A small-molecule ligand and the protein it binds are described below.
Small molecule (SMILES): O=[N+]([O-])c1ccc2nn[nH]c2c1

Sequence of chain 1.C:
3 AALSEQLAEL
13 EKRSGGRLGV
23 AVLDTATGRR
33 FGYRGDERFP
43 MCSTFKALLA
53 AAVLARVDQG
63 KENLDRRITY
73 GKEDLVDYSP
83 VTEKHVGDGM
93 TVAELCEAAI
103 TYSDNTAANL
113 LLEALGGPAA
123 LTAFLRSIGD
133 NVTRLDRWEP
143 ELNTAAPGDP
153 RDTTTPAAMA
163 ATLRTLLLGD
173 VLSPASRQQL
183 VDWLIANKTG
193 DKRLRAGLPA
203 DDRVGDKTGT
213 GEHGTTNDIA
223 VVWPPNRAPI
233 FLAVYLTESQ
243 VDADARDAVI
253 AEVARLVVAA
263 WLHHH

Binding-site contacts:
Ligand atom N3 contacts residue VAL224 of chain 1.C at 4.2 Å.
Ligand atom O21 contacts residue VAL259 of chain 1.C at 3.3 Å.
Ligand atom N2 contacts residue PRO226 of chain 1.C at 4.0 Å.
Ligand atom O21 contacts residue VAL24 of chain 1.C at 3.2 Å.
Ligand atom C7A contacts residue VAL260 of chain 1.C at 3.8 Å (hydrophobic).
Ligand atom C6 contacts residue VAL259 of chain 1.C at 3.9 Å (hydrophobic).
Ligand atom C7 contacts residue ILE232 of chain 1.C at 3.6 Å (hydrophobic).
Ligand atom C4 contacts residue VAL260 of chain 1.C at 3.9 Å (hydrophobic).
Ligand atom NO1 contacts residue VAL259 of chain 1.C at 4.0 Å.
Ligand atom C7 contacts residue VAL260 of chain 1.C at 4.2 Å (hydrophobic).
Ligand atom N2 contacts residue ASP204 of chain 1.C at 3.4 Å (salt-bridge).
Ligand atom C6 contacts residue ILE232 of chain 1.C at 3.5 Å (hydrophobic).
Ligand atom O11 contacts residue LEU234 of chain 1.C at 3.6 Å.
Ligand atom C5 contacts residue ILE232 of chain 1.C at 3.9 Å (hydrophobic).
Ligand atom C7 contacts residue TRP263 of chain 1.C at 3.5 Å (hydrophobic).
Ligand atom N3 contacts residue PRO201 of chain 1.C at 4.2 Å.
Ligand atom C4 contacts residue ASP204 of chain 1.C at 4.1 Å.
Ligand atom N1 contacts residue VAL260 of chain 1.C at 4.0 Å.
Ligand atom N3 contacts residue VAL260 of chain 1.C at 3.7 Å.
Ligand atom O21 contacts residue LEU234 of chain 1.C at 3.1 Å.
Ligand atom O11 contacts residue VAL224 of chain 1.C at 3.5 Å.
Ligand atom O11 contacts residue ILE232 of chain 1.C at 3.6 Å.
Ligand atom C3A contacts residue PRO226 of chain 1.C at 4.2 Å (hydrophobic).
Ligand atom NO1 contacts residue LEU234 of chain 1.C at 3.9 Å.
Ligand atom NO1 contacts residue ILE232 of chain 1.C at 3.4 Å.
Ligand atom N3 contacts residue ASP204 of chain 1.C at 2.5 Å (salt-bridge).
Ligand atom N2 contacts residue VAL260 of chain 1.C at 4.1 Å.
Ligand atom C7A contacts residue ILE232 of chain 1.C at 4.1 Å (hydrophobic).
Ligand atom C6 contacts residue TRP263 of chain 1.C at 4.0 Å (hydrophobic).
Ligand atom C3A contacts residue VAL260 of chain 1.C at 3.5 Å (hydrophobic).
Ligand atom N3 contacts residue PRO226 of chain 1.C at 4.0 Å.
Ligand atom C4 contacts residue VAL224 of chain 1.C at 3.8 Å (hydrophobic).
Ligand atom C4 contacts residue ILE232 of chain 1.C at 4.3 Å (hydrophobic).
Ligand atom C4 contacts residue LEU200 of chain 1.C at 3.9 Å (hydrophobic).
Ligand atom O21 contacts residue ILE232 of chain 1.C at 3.2 Å.
Ligand atom C3A contacts residue ASP204 of chain 1.C at 3.6 Å.
Ligand atom N2 contacts residue PRO201 of chain 1.C at 4.2 Å.
Ligand atom N1 contacts residue PRO226 of chain 1.C at 4.3 Å.
Ligand atom C5 contacts residue VAL259 of chain 1.C at 4.2 Å (hydrophobic).
Ligand atom C3A contacts residue VAL224 of chain 1.C at 4.3 Å (hydrophobic).